Sequence of chain 1.A:
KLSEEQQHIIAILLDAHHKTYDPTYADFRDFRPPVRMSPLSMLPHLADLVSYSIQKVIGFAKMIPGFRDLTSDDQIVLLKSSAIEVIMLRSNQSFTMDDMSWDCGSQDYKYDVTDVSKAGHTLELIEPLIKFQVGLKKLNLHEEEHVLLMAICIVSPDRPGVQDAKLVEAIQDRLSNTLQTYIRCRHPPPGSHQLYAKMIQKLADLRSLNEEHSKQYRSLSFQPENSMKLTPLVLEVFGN

A small-molecule ligand and the protein it binds are described below.
Small molecule (SMILES): CSCC[C@H](NC(=O)[C@H](CC(C)C)NC(=O)[C@H](CCSC)NC(=O)[C@@H]1CCCN1C(=O)[C@H](CC1=NC=NC1)NC(=O)[C@H](CC(N)=O)NC(=O)[C@@H](N)CCCCN)C(=O)N[C@@H](CC(N)=O)C(=O)N[C@@H](CC(C)C)C(=O)N[C@@H](CC(C)C)C(=O)N[C@H](C=O)CCCCN

Binding-site contacts:
Ligand atom CA contacts residue GLU264 of chain 1.A at 3.6 Å.
Ligand atom C contacts residue GLU264 of chain 1.A at 3.5 Å.
Ligand atom CD2 contacts residue ILE86 of chain 1.A at 3.7 Å (hydrophobic).
Ligand atom O contacts residue ILE86 of chain 1.A at 3.7 Å.
Ligand atom CE contacts residue SER100 of chain 1.A at 2.9 Å.
Ligand atom CE contacts residue ILE104 of chain 1.A at 3.4 Å (hydrophobic).
Ligand atom CA contacts residue LYS90 of chain 1.A at 3.6 Å.
Ligand atom C contacts residue GLU264 of chain 1.A at 3.8 Å.
Ligand atom CD1 contacts residue ILE86 of chain 1.A at 3.7 Å (hydrophobic).
Ligand atom CE1 contacts residue LYS108 of chain 1.A at 3.6 Å.
Ligand atom CA contacts residue GLU264 of chain 1.A at 3.9 Å.
Ligand atom O contacts residue GLU264 of chain 1.A at 3.8 Å.
Ligand atom N contacts residue GLU264 of chain 1.A at 3.2 Å (salt-bridge).
Ligand atom ND1 contacts residue ILE104 of chain 1.A at 3.7 Å.
Ligand atom SD contacts residue PRO260 of chain 1.A at 3.9 Å.
Ligand atom C contacts residue LYS90 of chain 1.A at 3.7 Å.
Ligand atom C contacts residue LYS90 of chain 1.A at 3.6 Å.
Ligand atom C contacts residue GLU264 of chain 1.A at 3.7 Å.
Ligand atom N contacts residue GLU264 of chain 1.A at 2.8 Å (salt-bridge).
Ligand atom CG contacts residue GLU264 of chain 1.A at 3.9 Å.
Ligand atom CA contacts residue GLU264 of chain 1.A at 3.6 Å.
Ligand atom CA contacts residue GLU264 of chain 1.A at 3.6 Å.
Ligand atom CD2 contacts residue LEU107 of chain 1.A at 3.4 Å (hydrophobic).
Ligand atom CB contacts residue GLU264 of chain 1.A at 3.3 Å.
Ligand atom CE contacts residue PRO260 of chain 1.A at 3.7 Å (hydrophobic).
Ligand atom CD1 contacts residue ILE104 of chain 1.A at 3.8 Å (hydrophobic).
Ligand atom CD1 contacts residue LYS108 of chain 1.A at 3.5 Å.
Ligand atom NE2 contacts residue LYS108 of chain 1.A at 2.8 Å (salt-bridge).
Ligand atom O contacts residue LYS90 of chain 1.A at 3.0 Å.
Ligand atom CB contacts residue GLU264 of chain 1.A at 3.3 Å.
Ligand atom CD2 contacts residue GLU264 of chain 1.A at 3.7 Å.
Ligand atom CD1 contacts residue GLN103 of chain 1.A at 3.8 Å.
Ligand atom CB contacts residue GLU264 of chain 1.A at 3.6 Å.
Ligand atom CD2 contacts residue LYS90 of chain 1.A at 3.9 Å.
Ligand atom CD2 contacts residue GLN103 of chain 1.A at 3.8 Å.
Ligand atom CG contacts residue GLU264 of chain 1.A at 3.6 Å.
Ligand atom CD2 contacts residue LYS108 of chain 1.A at 3.6 Å.
Ligand atom CD1 contacts residue LEU107 of chain 1.A at 3.9 Å (hydrophobic).
Ligand atom N contacts residue GLU264 of chain 1.A at 2.8 Å (salt-bridge).
Ligand atom CD contacts residue GLU264 of chain 1.A at 3.0 Å.